Sequence of chain 1.A:
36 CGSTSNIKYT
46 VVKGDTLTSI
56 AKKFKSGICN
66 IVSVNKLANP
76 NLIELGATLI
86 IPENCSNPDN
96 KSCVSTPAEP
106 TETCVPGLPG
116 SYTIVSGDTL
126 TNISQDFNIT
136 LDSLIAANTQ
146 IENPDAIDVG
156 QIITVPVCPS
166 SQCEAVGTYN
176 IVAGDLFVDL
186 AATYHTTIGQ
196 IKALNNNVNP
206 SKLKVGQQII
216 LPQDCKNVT

A protein and the small-molecule ligand that binds it are described below.
Small molecule (SMILES): CC(=O)N[C@@H]1[C@@H](O)[C@H](O)[C@@H](CO)O[C@H]1O

Binding-site contacts:
Ligand atom C5 contacts residue ASN222 of chain 1.A at 3.5 Å.
Ligand atom C1 contacts residue CYS163 of chain 1.A at 4.0 Å (hydrophobic).
Ligand atom C7 contacts residue GLU107 of chain 1.A at 3.8 Å.
Ligand atom C3 contacts residue GLU107 of chain 1.A at 3.3 Å.
Ligand atom C5 contacts residue CYS163 of chain 1.A at 4.1 Å (hydrophobic).
Ligand atom C4 contacts residue ASN222 of chain 1.A at 4.2 Å.
Ligand atom C3 contacts residue CYS109 of chain 1.A at 4.2 Å (hydrophobic).
Ligand atom O7 contacts residue ASN222 of chain 1.A at 4.0 Å.
Ligand atom C4 contacts residue CYS109 of chain 1.A at 4.2 Å (hydrophobic).
Ligand atom C1 contacts residue ASN222 of chain 1.A at 1.4 Å.
Ligand atom C2 contacts residue ASN222 of chain 1.A at 2.5 Å.
Ligand atom O4 contacts residue CYS109 of chain 1.A at 3.8 Å.
Ligand atom O5 contacts residue CYS163 of chain 1.A at 4.2 Å.
Ligand atom O5 contacts residue ASN222 of chain 1.A at 2.2 Å (h-bond).
Ligand atom C7 contacts residue ASN222 of chain 1.A at 3.7 Å.
Ligand atom O3 contacts residue GLU107 of chain 1.A at 2.8 Å (salt-bridge).
Ligand atom C3 contacts residue ASN222 of chain 1.A at 3.8 Å.
Ligand atom C6 contacts residue PRO164 of chain 1.A at 3.9 Å (hydrophobic).
Ligand atom C2 contacts residue GLU107 of chain 1.A at 4.0 Å.
Ligand atom N2 contacts residue GLU107 of chain 1.A at 3.3 Å (salt-bridge).
Ligand atom C8 contacts residue GLU107 of chain 1.A at 3.9 Å.
Ligand atom N2 contacts residue ASN222 of chain 1.A at 3.0 Å (h-bond).
Ligand atom C5 contacts residue CYS109 of chain 1.A at 3.8 Å (hydrophobic).